Sequence of chain 1.A:
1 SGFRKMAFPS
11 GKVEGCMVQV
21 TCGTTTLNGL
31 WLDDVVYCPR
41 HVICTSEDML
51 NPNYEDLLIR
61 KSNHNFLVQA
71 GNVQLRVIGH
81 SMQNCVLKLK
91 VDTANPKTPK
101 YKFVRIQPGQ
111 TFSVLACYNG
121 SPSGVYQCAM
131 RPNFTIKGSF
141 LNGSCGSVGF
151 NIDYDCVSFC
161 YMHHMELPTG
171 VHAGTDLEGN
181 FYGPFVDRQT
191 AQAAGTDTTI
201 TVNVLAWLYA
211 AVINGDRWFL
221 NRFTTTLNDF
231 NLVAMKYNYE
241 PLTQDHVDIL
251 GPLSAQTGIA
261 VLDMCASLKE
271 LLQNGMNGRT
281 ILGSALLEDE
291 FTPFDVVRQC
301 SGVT

The small molecule below binds the protein below.
Small molecule (SMILES): CC(C)N(C)c1ncnc2c1cnn2C

Binding-site contacts:
Ligand atom C1 contacts residue ASN228 of chain 1.A at 4.4 Å.
Ligand atom C contacts residue ASN231 of chain 1.A at 4.4 Å.
Ligand atom C5 contacts residue ASN231 of chain 1.A at 4.0 Å.
Ligand atom C3 contacts residue MET235 of chain 1.A at 4.4 Å (hydrophobic).
Ligand atom C5 contacts residue PRO241 of chain 1.A at 4.2 Å (hydrophobic).
Ligand atom C contacts residue LEU232 of chain 1.A at 4.0 Å (hydrophobic).
Ligand atom C contacts residue ASN228 of chain 1.A at 3.7 Å.
Ligand atom C7 contacts residue PRO241 of chain 1.A at 4.1 Å (hydrophobic).
Ligand atom C6 contacts residue PRO241 of chain 1.A at 4.0 Å (hydrophobic).
Ligand atom N1 contacts residue ASN231 of chain 1.A at 4.1 Å.
Ligand atom N2 contacts residue PRO241 of chain 1.A at 3.7 Å.
Ligand atom N3 contacts residue PRO241 of chain 1.A at 4.0 Å.